Sequence of chain 1.A:
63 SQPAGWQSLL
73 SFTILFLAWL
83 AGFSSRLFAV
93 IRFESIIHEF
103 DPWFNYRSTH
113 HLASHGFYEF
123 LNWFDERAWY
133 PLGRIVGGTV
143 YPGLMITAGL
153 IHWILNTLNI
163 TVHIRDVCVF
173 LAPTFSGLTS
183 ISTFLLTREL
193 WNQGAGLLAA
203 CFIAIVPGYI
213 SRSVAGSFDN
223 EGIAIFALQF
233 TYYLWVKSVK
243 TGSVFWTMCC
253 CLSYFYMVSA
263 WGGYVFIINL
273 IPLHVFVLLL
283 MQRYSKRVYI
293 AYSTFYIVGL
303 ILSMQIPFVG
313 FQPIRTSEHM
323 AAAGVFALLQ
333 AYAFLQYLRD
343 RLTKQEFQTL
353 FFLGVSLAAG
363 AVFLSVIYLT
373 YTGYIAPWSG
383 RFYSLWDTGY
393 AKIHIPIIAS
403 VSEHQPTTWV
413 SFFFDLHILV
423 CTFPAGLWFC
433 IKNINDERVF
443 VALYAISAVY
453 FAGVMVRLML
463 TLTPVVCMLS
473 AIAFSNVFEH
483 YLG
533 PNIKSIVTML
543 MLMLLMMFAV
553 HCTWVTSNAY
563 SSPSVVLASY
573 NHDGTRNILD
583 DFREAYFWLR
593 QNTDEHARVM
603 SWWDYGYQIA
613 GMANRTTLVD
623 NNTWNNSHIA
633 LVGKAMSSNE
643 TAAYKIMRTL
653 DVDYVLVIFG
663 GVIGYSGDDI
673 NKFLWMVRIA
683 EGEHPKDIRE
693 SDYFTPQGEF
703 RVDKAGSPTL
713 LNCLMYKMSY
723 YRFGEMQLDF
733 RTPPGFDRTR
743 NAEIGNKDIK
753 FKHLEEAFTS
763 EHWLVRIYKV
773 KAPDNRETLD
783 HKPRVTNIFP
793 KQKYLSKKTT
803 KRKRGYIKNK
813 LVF

Binding-site contacts:
Ligand atom C27 contacts residue LEU152 of chain 1.A at 4.5 Å (hydrophobic).
Ligand atom C22 contacts residue TRP155 of chain 1.A at 3.5 Å (hydrophobic).
Ligand atom C25 contacts residue TRP155 of chain 1.A at 3.7 Å (hydrophobic).
Ligand atom C34 contacts residue ILE148 of chain 1.A at 3.6 Å (hydrophobic).
Ligand atom C27 contacts residue TRP155 of chain 1.A at 4.5 Å (hydrophobic).
Ligand atom C21 contacts residue TRP155 of chain 1.A at 4.4 Å (hydrophobic).
Ligand atom P contacts residue GLY118 of chain 1.A at 4.2 Å.
Ligand atom C23 contacts residue TRP155 of chain 1.A at 4.3 Å (hydrophobic).
Ligand atom C3 contacts residue GLY151 of chain 1.A at 4.4 Å.
Ligand atom O32 contacts residue ILE148 of chain 1.A at 4.4 Å.
Ligand atom C12 contacts residue ALA115 of chain 1.A at 4.2 Å (hydrophobic).
Ligand atom C3 contacts residue LEU114 of chain 1.A at 3.6 Å (hydrophobic).
Ligand atom O12 contacts residue PHE119 of chain 1.A at 3.6 Å (h-bond).
Ligand atom O13 contacts residue GLY118 of chain 1.A at 4.1 Å.
Ligand atom C12 contacts residue GLY118 of chain 1.A at 4.3 Å.
Ligand atom O31 contacts residue LEU152 of chain 1.A at 3.9 Å.
Ligand atom C32 contacts residue LEU152 of chain 1.A at 4.2 Å (hydrophobic).
Ligand atom C22 contacts residue LEU152 of chain 1.A at 4.1 Å (hydrophobic).
Ligand atom C26 contacts residue LEU152 of chain 1.A at 4.5 Å (hydrophobic).
Ligand atom C33 contacts residue ILE148 of chain 1.A at 3.6 Å (hydrophobic).
Ligand atom O32 contacts residue PHE119 of chain 1.A at 3.6 Å.
Ligand atom C29 contacts residue ILE156 of chain 1.A at 3.9 Å (hydrophobic).
Ligand atom C28 contacts residue ILE156 of chain 1.A at 4.3 Å (hydrophobic).
Ligand atom O12 contacts residue GLY118 of chain 1.A at 3.8 Å.
Ligand atom O31 contacts residue GLY151 of chain 1.A at 4.0 Å.
Ligand atom O21 contacts residue LEU152 of chain 1.A at 4.5 Å.
Ligand atom O31 contacts residue LEU114 of chain 1.A at 3.9 Å.
Ligand atom C27 contacts residue ILE156 of chain 1.A at 4.3 Å (hydrophobic).
Ligand atom C24 contacts residue LEU152 of chain 1.A at 4.3 Å (hydrophobic).
Ligand atom C32 contacts residue ILE148 of chain 1.A at 4.1 Å (hydrophobic).
Ligand atom O11 contacts residue GLY118 of chain 1.A at 4.0 Å.
Ligand atom C25 contacts residue LEU152 of chain 1.A at 3.6 Å (hydrophobic).
Ligand atom C31 contacts residue ILE148 of chain 1.A at 4.2 Å (hydrophobic).
Ligand atom C1 contacts residue TRP155 of chain 1.A at 4.3 Å (hydrophobic).
Ligand atom O31 contacts residue ILE148 of chain 1.A at 4.0 Å.
Ligand atom O11 contacts residue PHE119 of chain 1.A at 4.3 Å.

The protein below binds the small molecule below.
Small molecule (SMILES): CCCCCCCCCCCCCC(=O)O[C@H](COC(=O)CCCCCCCCCC)COP(=O)(O)OCC[N+](C)(C)C